Binding-site contacts:
Ligand atom N3 contacts residue LYS198 of chain 1.F at 2.8 Å (salt-bridge).
Ligand atom N6 contacts residue LYS184 of chain 1.F at 2.7 Å (salt-bridge).
Ligand atom N7 contacts residue ILE148 of chain 1.F at 3.7 Å.
Ligand atom O1A contacts residue GLU331 of chain 1.F at 3.7 Å.
Ligand atom O2A contacts residue LYS74 of chain 1.F at 3.4 Å.
Ligand atom C3' contacts residue THR241 of chain 1.F at 3.4 Å.
Ligand atom C6 contacts residue LYS184 of chain 1.F at 3.6 Å.
Ligand atom N6 contacts residue ILE148 of chain 1.F at 3.6 Å.
Ligand atom PG contacts residue ASP318 of chain 1.F at 3.6 Å.
Ligand atom N7 contacts residue LYS150 of chain 1.F at 2.7 Å (salt-bridge).
Ligand atom PB contacts residue MG1 of chain 1.V at 3.7 Å.
Ligand atom O2' contacts residue LYS198 of chain 1.F at 3.2 Å.
Ligand atom O3G contacts residue MG1 of chain 1.V at 2.3 Å.
Ligand atom C8 contacts residue ILE148 of chain 1.F at 3.7 Å (hydrophobic).
Ligand atom N7 contacts residue GLN183 of chain 1.F at 3.2 Å (h-bond).
Ligand atom O2' contacts residue THR241 of chain 1.F at 3.7 Å.
Ligand atom N6 contacts residue GLN183 of chain 1.F at 2.9 Å (h-bond).
Ligand atom O2A contacts residue LYS150 of chain 1.F at 3.0 Å (salt-bridge).
Ligand atom C3B contacts residue ASN242 of chain 1.F at 3.0 Å.
Ligand atom C2 contacts residue LEU186 of chain 1.F at 3.4 Å (hydrophobic).
Ligand atom N3 contacts residue TYR185 of chain 1.F at 3.7 Å.
Ligand atom O1A contacts residue ILE330 of chain 1.F at 3.7 Å.
Ligand atom O1G contacts residue ARG222 of chain 1.F at 3.7 Å.
Ligand atom PG contacts residue GLU331 of chain 1.F at 3.6 Å.
Ligand atom N1 contacts residue TYR185 of chain 1.F at 3.5 Å.
Ligand atom C2 contacts residue LYS198 of chain 1.F at 3.3 Å.
Ligand atom O2' contacts residue HIS239 of chain 1.F at 3.3 Å (h-bond).
Ligand atom C5 contacts residue GLN183 of chain 1.F at 3.7 Å.
Ligand atom O1B contacts residue LYS74 of chain 1.F at 3.4 Å (salt-bridge).
Ligand atom O3G contacts residue GLU331 of chain 1.F at 2.4 Å (salt-bridge).
Ligand atom O1B contacts residue GLU331 of chain 1.F at 2.6 Å (salt-bridge).
Ligand atom C2 contacts residue TYR185 of chain 1.F at 3.7 Å (hydrophobic).
Ligand atom O3G contacts residue ASN333 of chain 1.F at 2.7 Å (h-bond).
Ligand atom O1B contacts residue MG1 of chain 1.V at 2.5 Å.
Ligand atom O2G contacts residue ASP318 of chain 1.F at 2.2 Å (salt-bridge).
Ligand atom O3' contacts residue THR241 of chain 1.F at 2.0 Å (h-bond).
Ligand atom C8 contacts residue LYS150 of chain 1.F at 3.1 Å.
Ligand atom C6 contacts residue GLN183 of chain 1.F at 3.7 Å.
Ligand atom O2G contacts residue ARG222 of chain 1.F at 3.6 Å.
Ligand atom N1 contacts residue LEU186 of chain 1.F at 3.0 Å (h-bond).

Sequence of chain 1.F:
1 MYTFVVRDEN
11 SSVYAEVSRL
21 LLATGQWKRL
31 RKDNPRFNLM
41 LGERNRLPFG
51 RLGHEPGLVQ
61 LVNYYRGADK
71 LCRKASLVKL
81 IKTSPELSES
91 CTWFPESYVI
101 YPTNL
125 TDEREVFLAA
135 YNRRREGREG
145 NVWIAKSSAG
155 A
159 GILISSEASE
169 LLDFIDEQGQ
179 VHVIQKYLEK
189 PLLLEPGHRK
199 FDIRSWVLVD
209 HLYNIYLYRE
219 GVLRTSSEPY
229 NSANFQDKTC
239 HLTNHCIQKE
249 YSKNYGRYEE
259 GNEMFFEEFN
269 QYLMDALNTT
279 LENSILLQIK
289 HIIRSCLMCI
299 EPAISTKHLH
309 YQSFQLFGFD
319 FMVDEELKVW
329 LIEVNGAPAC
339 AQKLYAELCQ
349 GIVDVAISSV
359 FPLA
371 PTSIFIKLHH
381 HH

This protein binds this small molecule.
Small molecule (SMILES): Nc1ncnc2c1ncn2[C@@H]1O[C@H](CO[P](=O)(O)O[P](=O)(O)CP(=O)(O)O)[C@@H](O)[C@H]1O